A protein and the small-molecule ligand that binds it are described below.
Small molecule (SMILES): Nc1ccn([C@H]2C[C@H](O[P](=O)(O)OC[C@H]3O[C@@H](n4ccc(N)nc4=O)C[C@@H]3O)[C@@H](CO[P](=O)(O)O[C@H]3C[C@H](n4cnc5c(=O)[nH]c(N)nc54)O[C@@H]3CO[P](=O)(O)O[C@H]3C[C@H](n4ccc(N)nc4=O)O[C@@H]3CO[P](=O)(O)O[C@H]3C[C@H](n4cnc5c4NC=NC5N)O[C@@H]3COP(=O)(O)O)O2)c(=O)n1

Sequence of chain 1.B:
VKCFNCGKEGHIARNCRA

Binding-site contacts:
Ligand atom N2 contacts residue VAL1 of chain 1.B at 3.8 Å.
Ligand atom N6 contacts residue PHE4 of chain 1.B at 2.6 Å (h-bond).
Ligand atom C5 contacts residue ALA13 of chain 1.B at 3.2 Å (hydrophobic).
Ligand atom O6 contacts residue PHE4 of chain 1.B at 3.2 Å (h-bond).
Ligand atom N3 contacts residue VAL1 of chain 1.B at 4.1 Å.
Ligand atom N3 contacts residue GLY10 of chain 1.B at 2.6 Å (h-bond).
Ligand atom O4' contacts residue VAL1 of chain 1.B at 3.3 Å.
Ligand atom C2 contacts residue VAL1 of chain 1.B at 3.3 Å (hydrophobic).
Ligand atom N6 contacts residue ASN5 of chain 1.B at 3.2 Å (h-bond).
Ligand atom N4 contacts residue GLY10 of chain 1.B at 4.1 Å.
Ligand atom C2 contacts residue GLY10 of chain 1.B at 3.0 Å.
Ligand atom C1' contacts residue VAL1 of chain 1.B at 3.2 Å (hydrophobic).
Ligand atom C4 contacts residue ILE12 of chain 1.B at 3.6 Å (hydrophobic).
Ligand atom C6 contacts residue PHE4 of chain 1.B at 3.9 Å (hydrophobic).
Ligand atom C5 contacts residue ILE12 of chain 1.B at 3.3 Å (hydrophobic).
Ligand atom N4 contacts residue ILE12 of chain 1.B at 3.0 Å.
Ligand atom C6 contacts residue PHE4 of chain 1.B at 3.6 Å (hydrophobic).
Ligand atom N7 contacts residue ASN5 of chain 1.B at 3.8 Å.
Ligand atom N3 contacts residue HIS11 of chain 1.B at 4.0 Å.
Ligand atom N4 contacts residue ALA13 of chain 1.B at 2.8 Å.
Ligand atom N4 contacts residue ASN5 of chain 1.B at 3.2 Å (h-bond).
Ligand atom O2 contacts residue VAL1 of chain 1.B at 2.8 Å.
Ligand atom N7 contacts residue ALA13 of chain 1.B at 4.0 Å.
Ligand atom O2 contacts residue GLY10 of chain 1.B at 2.7 Å (h-bond).
Ligand atom OP3 contacts residue ASN5 of chain 1.B at 3.3 Å (h-bond).
Ligand atom N4 contacts residue PHE4 of chain 1.B at 3.4 Å.
Ligand atom C4 contacts residue ALA13 of chain 1.B at 3.2 Å (hydrophobic).
Ligand atom C6 contacts residue VAL1 of chain 1.B at 4.0 Å (hydrophobic).
Ligand atom C4 contacts residue HIS11 of chain 1.B at 4.2 Å.
Ligand atom OP2 contacts residue ARG14 of chain 1.B at 3.5 Å.
Ligand atom C2 contacts residue PHE4 of chain 1.B at 3.6 Å (hydrophobic).
Ligand atom N1 contacts residue VAL1 of chain 1.B at 3.2 Å.
Ligand atom C4 contacts residue GLY10 of chain 1.B at 3.8 Å.
Ligand atom O6 contacts residue CYS3 of chain 1.B at 4.0 Å.
Ligand atom N1 contacts residue LYS2 of chain 1.B at 3.5 Å (salt-bridge).
Ligand atom N1 contacts residue PHE4 of chain 1.B at 3.1 Å.
Ligand atom O6 contacts residue ALA13 of chain 1.B at 3.6 Å.
Ligand atom N2 contacts residue PHE4 of chain 1.B at 3.6 Å.
Ligand atom N4 contacts residue HIS11 of chain 1.B at 3.4 Å.
Ligand atom O6 contacts residue LYS2 of chain 1.B at 4.0 Å.